This small molecule binds to this protein.
Small molecule (SMILES): CC(=O)N[C@H]1[C@H](O[C@H]2[C@H](O)[C@@H](NC(C)=O)CO[C@@H]2CO)O[C@H](CO)[C@@H](O[C@H]2O[C@H](CO)[C@@H](O)[C@H](O)[C@@H]2O)[C@@H]1O

Binding-site contacts:
Ligand atom C7 contacts residue ASP83 of chain 1.A at 4.5 Å.
Ligand atom O6 contacts residue ASN44 of chain 1.A at 4.1 Å.
Ligand atom C8 contacts residue HIS37 of chain 1.A at 4.0 Å.
Ligand atom N2 contacts residue ASN44 of chain 1.A at 2.9 Å (h-bond).
Ligand atom C7 contacts residue SER40 of chain 1.A at 3.9 Å.
Ligand atom N2 contacts residue SER40 of chain 1.A at 3.0 Å (h-bond).
Ligand atom C7 contacts residue ASN44 of chain 1.A at 3.9 Å.
Ligand atom C7 contacts residue TRP84 of chain 1.A at 4.3 Å (hydrophobic).
Ligand atom C4 contacts residue ASN44 of chain 1.A at 4.2 Å.
Ligand atom O3 contacts residue HIS21 of chain 1.A at 4.4 Å.
Ligand atom C7 contacts residue HIS21 of chain 1.A at 4.1 Å.
Ligand atom C5 contacts residue ASN44 of chain 1.A at 3.4 Å.
Ligand atom O6 contacts residue HIS21 of chain 1.A at 4.1 Å.
Ligand atom O7 contacts residue ASP83 of chain 1.A at 4.2 Å.
Ligand atom C1 contacts residue SER40 of chain 1.A at 3.5 Å.
Ligand atom C8 contacts residue SER40 of chain 1.A at 4.0 Å.
Ligand atom N2 contacts residue TRP84 of chain 1.A at 4.4 Å.
Ligand atom N2 contacts residue TRP41 of chain 1.A at 4.3 Å.
Ligand atom C2 contacts residue ASN44 of chain 1.A at 2.9 Å.
Ligand atom C6 contacts residue ASN44 of chain 1.A at 4.0 Å.
Ligand atom C8 contacts residue TRP41 of chain 1.A at 3.5 Å (hydrophobic).
Ligand atom C3 contacts residue SER40 of chain 1.A at 3.8 Å.
Ligand atom N2 contacts residue HIS21 of chain 1.A at 4.5 Å.
Ligand atom O3 contacts residue TRP84 of chain 1.A at 4.2 Å.
Ligand atom C8 contacts residue TRP84 of chain 1.A at 4.1 Å (hydrophobic).
Ligand atom C2 contacts residue HIS21 of chain 1.A at 4.1 Å.
Ligand atom O7 contacts residue HIS21 of chain 1.A at 3.3 Å.
Ligand atom C2 contacts residue SER40 of chain 1.A at 3.6 Å.
Ligand atom C1 contacts residue ASN44 of chain 1.A at 1.8 Å.
Ligand atom O7 contacts residue ILE19 of chain 1.A at 4.3 Å.
Ligand atom O5 contacts residue ASN44 of chain 1.A at 1.9 Å (h-bond).
Ligand atom C7 contacts residue TRP41 of chain 1.A at 4.5 Å (hydrophobic).
Ligand atom C3 contacts residue ASN44 of chain 1.A at 4.1 Å.
Ligand atom C8 contacts residue ASP83 of chain 1.A at 3.9 Å.

Sequence of chain 1.A:
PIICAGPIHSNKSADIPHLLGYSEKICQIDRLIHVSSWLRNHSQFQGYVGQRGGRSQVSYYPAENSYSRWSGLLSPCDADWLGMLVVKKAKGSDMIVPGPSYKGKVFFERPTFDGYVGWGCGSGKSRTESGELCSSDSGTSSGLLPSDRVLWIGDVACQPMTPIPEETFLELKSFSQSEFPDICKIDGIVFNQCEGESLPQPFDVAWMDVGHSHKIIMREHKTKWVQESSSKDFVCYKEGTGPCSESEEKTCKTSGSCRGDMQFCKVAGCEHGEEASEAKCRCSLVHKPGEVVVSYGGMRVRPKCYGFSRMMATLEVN